Binding-site contacts:
Ligand atom N2 contacts residue ASN1066 of chain 1.C at 3.0 Å (h-bond).
Ligand atom C1 contacts residue GLN887 of chain 1.A at 4.5 Å.
Ligand atom C8 contacts residue ASN1066 of chain 1.C at 4.2 Å.
Ligand atom C8 contacts residue GLU1064 of chain 1.C at 3.6 Å.
Ligand atom C5 contacts residue ALA698 of chain 1.C at 3.9 Å (hydrophobic).
Ligand atom C4 contacts residue ASN1066 of chain 1.C at 4.2 Å.
Ligand atom C6 contacts residue ALA698 of chain 1.C at 4.2 Å (hydrophobic).
Ligand atom C5 contacts residue ASN1066 of chain 1.C at 3.6 Å.
Ligand atom O5 contacts residue ASN1066 of chain 1.C at 2.3 Å (h-bond).
Ligand atom C8 contacts residue LYS1065 of chain 1.C at 4.2 Å.
Ligand atom C3 contacts residue ASN1066 of chain 1.C at 3.8 Å.
Ligand atom C2 contacts residue ASN1066 of chain 1.C at 2.5 Å.
Ligand atom C7 contacts residue ASN1066 of chain 1.C at 4.0 Å.
Ligand atom C1 contacts residue ASN1066 of chain 1.C at 1.4 Å.

A small-molecule ligand and the protein it binds are described below.
Small molecule (SMILES): CC(=O)N[C@@H]1[C@@H](O)[C@H](O)[C@@H](CO)O[C@H]1O

Sequence of chain 1.A:
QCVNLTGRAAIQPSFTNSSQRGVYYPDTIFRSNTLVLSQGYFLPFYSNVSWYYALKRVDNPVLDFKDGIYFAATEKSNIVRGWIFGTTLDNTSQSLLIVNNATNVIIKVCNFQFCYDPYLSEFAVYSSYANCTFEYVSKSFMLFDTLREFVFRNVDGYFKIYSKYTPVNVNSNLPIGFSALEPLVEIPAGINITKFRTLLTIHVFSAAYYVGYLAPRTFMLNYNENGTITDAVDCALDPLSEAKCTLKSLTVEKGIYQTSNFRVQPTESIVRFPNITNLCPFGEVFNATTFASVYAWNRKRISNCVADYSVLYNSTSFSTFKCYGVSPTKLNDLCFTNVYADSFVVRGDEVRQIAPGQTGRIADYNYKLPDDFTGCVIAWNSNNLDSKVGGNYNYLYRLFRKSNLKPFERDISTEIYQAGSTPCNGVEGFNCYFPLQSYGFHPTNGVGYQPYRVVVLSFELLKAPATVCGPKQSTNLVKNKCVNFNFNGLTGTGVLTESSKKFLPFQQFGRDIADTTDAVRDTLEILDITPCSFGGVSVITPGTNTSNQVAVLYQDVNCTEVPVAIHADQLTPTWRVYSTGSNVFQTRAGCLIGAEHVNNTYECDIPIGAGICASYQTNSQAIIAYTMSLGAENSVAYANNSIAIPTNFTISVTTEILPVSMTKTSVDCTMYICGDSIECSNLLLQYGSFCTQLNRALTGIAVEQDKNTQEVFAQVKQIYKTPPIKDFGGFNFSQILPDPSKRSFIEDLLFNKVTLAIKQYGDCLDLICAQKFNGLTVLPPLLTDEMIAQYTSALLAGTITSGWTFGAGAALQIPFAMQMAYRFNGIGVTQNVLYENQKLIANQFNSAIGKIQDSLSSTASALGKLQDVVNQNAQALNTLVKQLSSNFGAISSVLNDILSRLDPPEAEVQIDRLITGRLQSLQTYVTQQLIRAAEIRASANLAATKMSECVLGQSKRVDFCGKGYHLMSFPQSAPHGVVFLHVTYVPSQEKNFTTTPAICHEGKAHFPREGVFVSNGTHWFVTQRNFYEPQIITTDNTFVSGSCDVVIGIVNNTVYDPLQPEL

Sequence of chain 1.C:
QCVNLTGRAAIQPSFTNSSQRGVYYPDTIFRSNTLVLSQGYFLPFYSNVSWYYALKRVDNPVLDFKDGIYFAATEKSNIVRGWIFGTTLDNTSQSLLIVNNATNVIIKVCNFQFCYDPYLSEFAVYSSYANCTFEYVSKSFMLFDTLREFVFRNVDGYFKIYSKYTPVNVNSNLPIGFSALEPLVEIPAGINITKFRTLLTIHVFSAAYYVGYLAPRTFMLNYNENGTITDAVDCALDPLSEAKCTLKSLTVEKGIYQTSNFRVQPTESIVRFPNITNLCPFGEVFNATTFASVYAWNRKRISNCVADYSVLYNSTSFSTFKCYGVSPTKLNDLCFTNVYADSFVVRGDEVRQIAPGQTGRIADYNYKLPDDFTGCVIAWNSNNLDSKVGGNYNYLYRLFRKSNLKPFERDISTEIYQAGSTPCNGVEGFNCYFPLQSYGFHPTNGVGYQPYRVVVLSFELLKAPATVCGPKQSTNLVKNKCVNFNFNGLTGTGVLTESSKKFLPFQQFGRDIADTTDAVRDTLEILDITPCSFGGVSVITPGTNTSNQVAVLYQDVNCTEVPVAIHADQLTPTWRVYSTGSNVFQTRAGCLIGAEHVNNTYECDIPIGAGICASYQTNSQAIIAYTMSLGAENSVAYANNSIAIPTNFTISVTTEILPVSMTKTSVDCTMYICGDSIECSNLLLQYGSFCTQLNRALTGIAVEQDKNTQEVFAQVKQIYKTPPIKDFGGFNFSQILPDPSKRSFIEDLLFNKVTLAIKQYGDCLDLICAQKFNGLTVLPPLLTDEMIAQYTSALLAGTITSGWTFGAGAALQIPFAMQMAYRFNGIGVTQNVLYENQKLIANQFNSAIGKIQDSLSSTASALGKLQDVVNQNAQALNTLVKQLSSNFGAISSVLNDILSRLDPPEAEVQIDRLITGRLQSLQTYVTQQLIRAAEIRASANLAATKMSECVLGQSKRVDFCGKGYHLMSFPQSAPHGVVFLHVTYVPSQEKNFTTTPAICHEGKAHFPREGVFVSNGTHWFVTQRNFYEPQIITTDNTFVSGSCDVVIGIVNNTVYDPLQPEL